Binding-site contacts:
Ligand atom O7 contacts residue VAL107 of chain 1.K at 3.7 Å.
Ligand atom O5 contacts residue ILE383 of chain 1.G at 3.9 Å.
Ligand atom C8 contacts residue ASN265 of chain 1.G at 3.7 Å.
Ligand atom O6 contacts residue SER103 of chain 1.K at 4.0 Å.
Ligand atom C8 contacts residue TYR33 of chain 1.K at 4.1 Å (hydrophobic).
Ligand atom C3 contacts residue VAL107 of chain 1.K at 4.1 Å (hydrophobic).
Ligand atom O6 contacts residue ILE383 of chain 1.G at 3.5 Å.
Ligand atom C7 contacts residue HIS299 of chain 1.G at 4.2 Å.
Ligand atom C8 contacts residue HIS299 of chain 1.G at 4.1 Å.
Ligand atom C5 contacts residue ASN301 of chain 1.G at 3.7 Å.
Ligand atom C8 contacts residue ARG412 of chain 1.G at 3.9 Å.
Ligand atom O3 contacts residue HIS299 of chain 1.G at 4.2 Å.
Ligand atom O5 contacts residue VAL104 of chain 1.K at 4.1 Å.
Ligand atom C8 contacts residue LEU108 of chain 1.K at 3.9 Å (hydrophobic).
Ligand atom O5 contacts residue ASN301 of chain 1.G at 2.4 Å (h-bond).
Ligand atom C6 contacts residue SER103 of chain 1.K at 3.7 Å.
Ligand atom C5 contacts residue ILE383 of chain 1.G at 3.7 Å (hydrophobic).
Ligand atom C2 contacts residue GLY106 of chain 1.K at 3.8 Å.
Ligand atom O7 contacts residue ARG412 of chain 1.G at 3.9 Å.
Ligand atom C1 contacts residue ILE383 of chain 1.G at 4.1 Å (hydrophobic).
Ligand atom O6 contacts residue TRP105 of chain 1.K at 3.8 Å.
Ligand atom C5 contacts residue VAL104 of chain 1.K at 4.1 Å (hydrophobic).
Ligand atom N2 contacts residue HIS299 of chain 1.G at 3.3 Å (h-bond).
Ligand atom C3 contacts residue VAL104 of chain 1.K at 3.8 Å (hydrophobic).
Ligand atom C8 contacts residue ASN301 of chain 1.G at 4.0 Å.
Ligand atom O6 contacts residue HIS294 of chain 1.G at 3.8 Å.
Ligand atom C6 contacts residue VAL104 of chain 1.K at 3.8 Å (hydrophobic).
Ligand atom C7 contacts residue ASN301 of chain 1.G at 3.1 Å.
Ligand atom C3 contacts residue ASN301 of chain 1.G at 3.8 Å.
Ligand atom C2 contacts residue ASN301 of chain 1.G at 2.5 Å.
Ligand atom C6 contacts residue TRP105 of chain 1.K at 4.1 Å (hydrophobic).
Ligand atom O7 contacts residue ASN301 of chain 1.G at 3.0 Å (h-bond).
Ligand atom C8 contacts residue THR267 of chain 1.G at 3.1 Å.
Ligand atom O7 contacts residue GLY106 of chain 1.K at 3.5 Å (h-bond).
Ligand atom C1 contacts residue ASN301 of chain 1.G at 1.4 Å.
Ligand atom N2 contacts residue ASN301 of chain 1.G at 2.9 Å (h-bond).
Ligand atom C3 contacts residue HIS299 of chain 1.G at 3.8 Å.
Ligand atom O7 contacts residue LEU108 of chain 1.K at 3.1 Å (h-bond).
Ligand atom O4 contacts residue VAL107 of chain 1.K at 4.0 Å.
Ligand atom C2 contacts residue HIS299 of chain 1.G at 4.0 Å.

This small molecule binds to this protein.
Small molecule (SMILES): CC(=O)N[C@H]1[C@H](O[C@H]2[C@H](O)[C@@H](NC(C)=O)CO[C@@H]2CO)O[C@H](CO)[C@@H](O[C@@H]2O[C@H](CO)[C@@H](O)[C@H](O[C@H]3O[C@H](CO)[C@@H](O)[C@H](O)[C@@H]3O)[C@@H]2O)[C@@H]1O

Sequence of chain 1.G:
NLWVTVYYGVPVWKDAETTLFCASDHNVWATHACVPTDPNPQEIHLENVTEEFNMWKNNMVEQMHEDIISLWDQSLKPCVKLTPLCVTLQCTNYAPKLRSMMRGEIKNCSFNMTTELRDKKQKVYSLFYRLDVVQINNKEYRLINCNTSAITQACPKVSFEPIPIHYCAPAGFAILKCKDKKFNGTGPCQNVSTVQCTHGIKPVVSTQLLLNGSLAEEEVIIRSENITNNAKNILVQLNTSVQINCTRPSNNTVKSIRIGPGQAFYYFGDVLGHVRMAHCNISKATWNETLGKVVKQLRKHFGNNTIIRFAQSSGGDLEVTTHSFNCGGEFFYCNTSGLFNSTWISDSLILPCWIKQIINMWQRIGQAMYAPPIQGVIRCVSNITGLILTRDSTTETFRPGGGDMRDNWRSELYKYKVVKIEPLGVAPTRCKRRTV

Sequence of chain 1.K:
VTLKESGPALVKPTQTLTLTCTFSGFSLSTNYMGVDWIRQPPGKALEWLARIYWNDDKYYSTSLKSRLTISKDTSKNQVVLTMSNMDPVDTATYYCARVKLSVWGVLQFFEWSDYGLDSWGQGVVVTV